Binding-site contacts:
Ligand atom C3 contacts residue CYS26 of chain 1.G at 3.9 Å (hydrophobic).
Ligand atom C12 contacts residue SER176 of chain 1.G at 3.3 Å.
Ligand atom C1 contacts residue CYS26 of chain 1.G at 4.1 Å (hydrophobic).
Ligand atom C23 contacts residue LEU24 of chain 1.G at 3.9 Å (hydrophobic).
Ligand atom C16 contacts residue HIS25 of chain 1.G at 4.1 Å.
Ligand atom C15 contacts residue HIS25 of chain 1.G at 3.3 Å.
Ligand atom C16 contacts residue LEU24 of chain 1.G at 4.2 Å (hydrophobic).
Ligand atom O4 contacts residue GLY174 of chain 1.G at 3.3 Å (h-bond).
Ligand atom C16 contacts residue GLY174 of chain 1.G at 3.5 Å.
Ligand atom C2 contacts residue HIS25 of chain 1.G at 3.2 Å.
Ligand atom C13 contacts residue CYS26 of chain 1.G at 4.2 Å (hydrophobic).
Ligand atom C4 contacts residue CYS26 of chain 1.G at 3.9 Å (hydrophobic).
Ligand atom C23 contacts residue HIS25 of chain 1.G at 3.1 Å.
Ligand atom C14 contacts residue HIS25 of chain 1.G at 3.5 Å.
Ligand atom C13 contacts residue HIS25 of chain 1.G at 3.4 Å.
Ligand atom C13 contacts residue SER176 of chain 1.G at 4.2 Å.
Ligand atom C12 contacts residue CYS26 of chain 1.G at 4.1 Å (hydrophobic).
Ligand atom C3 contacts residue CYS42 of chain 1.G at 4.3 Å (hydrophobic).
Ligand atom C5 contacts residue SER176 of chain 1.G at 3.8 Å.
Ligand atom C4 contacts residue SER176 of chain 1.G at 4.0 Å.
Ligand atom O4 contacts residue PHE130 of chain 1.G at 3.7 Å.
Ligand atom O5 contacts residue HIS25 of chain 1.G at 4.2 Å.
Ligand atom O5 contacts residue GLY174 of chain 1.G at 3.4 Å.
Ligand atom C1 contacts residue HIS25 of chain 1.G at 3.2 Å.
Ligand atom C4 contacts residue HIS41 of chain 1.G at 2.5 Å.
Ligand atom C16 contacts residue PHE130 of chain 1.G at 4.1 Å (hydrophobic).
Ligand atom C2 contacts residue CYS26 of chain 1.G at 4.0 Å (hydrophobic).
Ligand atom C15 contacts residue GLY174 of chain 1.G at 3.9 Å.
Ligand atom C5 contacts residue HIS41 of chain 1.G at 1.5 Å.
Ligand atom O5 contacts residue LEU24 of chain 1.G at 3.3 Å (h-bond).
Ligand atom C3 contacts residue HIS25 of chain 1.G at 4.1 Å.
Ligand atom C12 contacts residue HIS41 of chain 1.G at 3.6 Å.
Ligand atom O5 contacts residue PHE130 of chain 1.G at 3.5 Å.
Ligand atom O4 contacts residue ASN173 of chain 1.G at 3.3 Å.
Ligand atom C16 contacts residue ASN173 of chain 1.G at 3.9 Å.
Ligand atom C3 contacts residue HIS41 of chain 1.G at 3.1 Å.
Ligand atom O1 contacts residue HIS25 of chain 1.G at 3.0 Å (h-bond).
Ligand atom O6 contacts residue HIS25 of chain 1.G at 3.6 Å.
Ligand atom C14 contacts residue GLY174 of chain 1.G at 3.5 Å.
Ligand atom O6 contacts residue LEU24 of chain 1.G at 3.1 Å (h-bond).

Sequence of chain 1.G:
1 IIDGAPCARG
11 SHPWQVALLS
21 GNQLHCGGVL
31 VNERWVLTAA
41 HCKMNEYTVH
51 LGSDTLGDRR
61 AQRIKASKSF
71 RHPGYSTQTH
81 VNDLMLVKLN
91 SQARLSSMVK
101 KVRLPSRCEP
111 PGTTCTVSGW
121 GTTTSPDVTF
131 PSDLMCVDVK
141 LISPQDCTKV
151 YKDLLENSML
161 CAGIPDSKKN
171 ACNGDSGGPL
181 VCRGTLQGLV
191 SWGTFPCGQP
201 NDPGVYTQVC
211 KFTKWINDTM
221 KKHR

This small molecule binds to this protein.
Small molecule (SMILES): Cc1ccc2oc(=O)c(C(=O)Oc3cccc(I)c3)cc2c1